Sequence of chain 1.F:
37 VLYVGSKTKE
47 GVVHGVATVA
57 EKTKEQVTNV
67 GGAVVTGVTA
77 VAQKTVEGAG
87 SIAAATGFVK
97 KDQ

A protein and the small-molecule ligand that binds it are described below.
Small molecule (SMILES): C=Cc1c(C)c2n3c1C=C1C(C)=C(CC)C4=[N+]1[Cu]31n3c(c(C)c(C(=O)O)c3=C(CC(=O)O)C3=[N+]1C(=C2)C(C)C3CCC(=O)O)=C4

Sequence of chain 1.A:
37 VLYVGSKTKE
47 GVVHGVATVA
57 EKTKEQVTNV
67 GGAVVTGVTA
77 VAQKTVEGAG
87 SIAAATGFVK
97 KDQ

Binding-site contacts:
Ligand atom C25 contacts residue LYS96 of chain 1.F at 4.4 Å.
Ligand atom O27 contacts residue LYS96 of chain 1.F at 4.0 Å.
Ligand atom C41 contacts residue GLY67 of chain 1.F at 4.4 Å.
Ligand atom C41 contacts residue PHE94 of chain 1.F at 4.3 Å (hydrophobic).
Ligand atom O26 contacts residue LYS96 of chain 1.A at 3.4 Å (salt-bridge).
Ligand atom C25 contacts residue LYS96 of chain 1.A at 4.0 Å.
Ligand atom C29 contacts residue LYS96 of chain 1.F at 4.0 Å.
Ligand atom O27 contacts residue LYS96 of chain 1.A at 3.9 Å.